Binding-site contacts:
Ligand atom C7 contacts residue LYS149 of chain 1.C at 4.4 Å.
Ligand atom C1 contacts residue ASN135 of chain 1.C at 1.5 Å.
Ligand atom C8 contacts residue TYR193 of chain 1.C at 3.8 Å (hydrophobic).
Ligand atom C2 contacts residue ASN135 of chain 1.C at 2.5 Å.
Ligand atom C7 contacts residue ASN135 of chain 1.C at 3.2 Å.
Ligand atom N2 contacts residue ASN135 of chain 1.C at 2.9 Å (h-bond).
Ligand atom N2 contacts residue TYR193 of chain 1.C at 4.4 Å.
Ligand atom C8 contacts residue LYS149 of chain 1.C at 3.6 Å.
Ligand atom O7 contacts residue ASN135 of chain 1.C at 3.1 Å (h-bond).
Ligand atom C3 contacts residue ASN135 of chain 1.C at 3.7 Å.
Ligand atom C8 contacts residue CYS133 of chain 1.C at 3.6 Å (hydrophobic).
Ligand atom C4 contacts residue ASN135 of chain 1.C at 4.2 Å.
Ligand atom N2 contacts residue LYS149 of chain 1.C at 4.0 Å.
Ligand atom C8 contacts residue ASN135 of chain 1.C at 3.9 Å.
Ligand atom C7 contacts residue THR134 of chain 1.C at 3.9 Å.
Ligand atom C8 contacts residue THR134 of chain 1.C at 3.5 Å.
Ligand atom C5 contacts residue ASN135 of chain 1.C at 3.7 Å.
Ligand atom O7 contacts residue THR134 of chain 1.C at 3.8 Å.
Ligand atom O5 contacts residue ASN135 of chain 1.C at 2.4 Å (h-bond).

A protein and the small-molecule ligand that binds it are described below.
Small molecule (SMILES): CC(=O)N[C@@H]1[C@@H](O)[C@H](O)[C@@H](CO)O[C@H]1O

Sequence of chain 1.C:
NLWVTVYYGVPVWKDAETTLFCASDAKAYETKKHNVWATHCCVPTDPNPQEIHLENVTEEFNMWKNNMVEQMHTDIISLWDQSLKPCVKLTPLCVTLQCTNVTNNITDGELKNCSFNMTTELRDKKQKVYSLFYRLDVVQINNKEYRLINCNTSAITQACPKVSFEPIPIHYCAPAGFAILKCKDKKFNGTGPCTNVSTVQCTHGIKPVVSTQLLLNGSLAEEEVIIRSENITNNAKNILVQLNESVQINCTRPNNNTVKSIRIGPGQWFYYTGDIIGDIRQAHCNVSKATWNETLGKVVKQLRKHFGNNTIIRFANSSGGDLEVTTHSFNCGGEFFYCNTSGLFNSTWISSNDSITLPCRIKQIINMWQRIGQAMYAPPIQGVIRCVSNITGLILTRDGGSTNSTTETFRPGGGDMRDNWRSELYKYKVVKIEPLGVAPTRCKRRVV